Binding-site contacts:
Ligand atom C01 contacts residue LEU118 of chain 1.A at 4.3 Å (hydrophobic).
Ligand atom C01 contacts residue LEU133 of chain 1.A at 3.9 Å (hydrophobic).
Ligand atom C05 contacts residue LEU84 of chain 1.A at 4.0 Å (hydrophobic).
Ligand atom C02 contacts residue PHE153 of chain 1.A at 4.3 Å (hydrophobic).
Ligand atom I07 contacts residue ALA99 of chain 1.A at 4.0 Å.
Ligand atom I07 contacts residue VAL87 of chain 1.A at 3.9 Å.
Ligand atom C04 contacts residue MET102 of chain 1.A at 4.0 Å (hydrophobic).
Ligand atom C04 contacts residue VAL103 of chain 1.A at 3.8 Å (hydrophobic).
Ligand atom C02 contacts residue LEU118 of chain 1.A at 3.9 Å (hydrophobic).
Ligand atom C06 contacts residue ALA99 of chain 1.A at 3.8 Å (hydrophobic).
Ligand atom C06 contacts residue LEU84 of chain 1.A at 4.1 Å (hydrophobic).
Ligand atom C04 contacts residue VAL111 of chain 1.A at 4.0 Å (hydrophobic).
Ligand atom C08 contacts residue LEU118 of chain 1.A at 3.2 Å (hydrophobic).
Ligand atom C01 contacts residue LEU121 of chain 1.A at 3.7 Å (hydrophobic).
Ligand atom I07 contacts residue LEU118 of chain 1.A at 4.1 Å.
Ligand atom C01 contacts residue MET102 of chain 1.A at 3.6 Å (hydrophobic).
Ligand atom C08 contacts residue PHE153 of chain 1.A at 4.4 Å (hydrophobic).
Ligand atom I07 contacts residue TYR88 of chain 1.A at 3.7 Å.
Ligand atom C08 contacts residue ALA99 of chain 1.A at 4.3 Å (hydrophobic).
Ligand atom C03 contacts residue MET102 of chain 1.A at 3.5 Å (hydrophobic).
Ligand atom C05 contacts residue ALA99 of chain 1.A at 3.8 Å (hydrophobic).
Ligand atom C01 contacts residue PHE153 of chain 1.A at 4.2 Å (hydrophobic).
Ligand atom C04 contacts residue ALA99 of chain 1.A at 3.7 Å (hydrophobic).
Ligand atom C02 contacts residue LEU121 of chain 1.A at 4.4 Å (hydrophobic).
Ligand atom C05 contacts residue VAL103 of chain 1.A at 3.9 Å (hydrophobic).
Ligand atom C06 contacts residue LEU118 of chain 1.A at 3.7 Å (hydrophobic).
Ligand atom I07 contacts residue LEU84 of chain 1.A at 3.6 Å.
Ligand atom C08 contacts residue LEU121 of chain 1.A at 4.2 Å (hydrophobic).
Ligand atom C03 contacts residue VAL111 of chain 1.A at 4.1 Å (hydrophobic).
Ligand atom C02 contacts residue MET102 of chain 1.A at 3.9 Å (hydrophobic).

Sequence of chain 1.A:
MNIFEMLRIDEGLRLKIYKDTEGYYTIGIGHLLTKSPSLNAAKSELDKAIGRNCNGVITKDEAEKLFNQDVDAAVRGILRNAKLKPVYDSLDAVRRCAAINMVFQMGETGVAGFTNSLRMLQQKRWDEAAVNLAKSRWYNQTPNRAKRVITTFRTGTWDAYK

The small molecule below binds the protein below.
Small molecule (SMILES): Cc1cccc(I)c1